This small molecule binds to this protein.
Small molecule (SMILES): CCCCCCC[C@@H](O)CC(=O)SCCNC(=O)CCNC(=O)[C@H](O)C(C)(C)CO[P](=O)(O)O[P](=O)(O)OC[C@H]1O[C@@H](n2cnc3c(N)ncnc32)[C@H](O)[C@@H]1OP(=O)(O)O

Binding-site contacts:
Ligand atom C9P contacts residue THR231 of chain 1.A at 3.5 Å.
Ligand atom O3B contacts residue LYS103 of chain 1.A at 3.4 Å.
Ligand atom C7' contacts residue TYR131 of chain 1.A at 3.2 Å (hydrophobic).
Ligand atom C7P contacts residue ILE233 of chain 1.A at 3.5 Å (hydrophobic).
Ligand atom O2' contacts residue ASN184 of chain 1.A at 3.5 Å (h-bond).
Ligand atom N9A contacts residue ARG229 of chain 1.A at 3.5 Å (salt-bridge).
Ligand atom C8' contacts residue EDO1 of chain 1.F at 3.4 Å.
Ligand atom O5P contacts residue ILE233 of chain 1.A at 3.5 Å.
Ligand atom N6A contacts residue GLY74 of chain 1.A at 3.0 Å (h-bond).
Ligand atom C3' contacts residue ASP182 of chain 1.A at 3.3 Å.
Ligand atom C4A contacts residue ARG229 of chain 1.A at 3.6 Å.
Ligand atom N8P contacts residue THR231 of chain 1.A at 3.0 Å.
Ligand atom OAP contacts residue PHE230 of chain 1.A at 3.4 Å (h-bond).
Ligand atom O9P contacts residue ILE233 of chain 1.A at 3.4 Å.
Ligand atom N6A contacts residue ARG229 of chain 1.A at 3.5 Å.
Ligand atom N8P contacts residue PHE230 of chain 1.A at 3.1 Å (h-bond).
Ligand atom C3P contacts residue GLY205 of chain 1.A at 3.5 Å.
Ligand atom C7P contacts residue THR231 of chain 1.A at 3.6 Å.
Ligand atom C1' contacts residue GLN187 of chain 1.A at 3.2 Å.
Ligand atom N4P contacts residue HIS73 of chain 1.A at 2.8 Å (h-bond).
Ligand atom O2' contacts residue ASP182 of chain 1.A at 2.4 Å (salt-bridge).
Ligand atom C2' contacts residue GLN187 of chain 1.A at 3.6 Å.
Ligand atom C7P contacts residue GLY232 of chain 1.A at 3.1 Å.
Ligand atom C4' contacts residue ASP182 of chain 1.A at 3.5 Å.
Ligand atom C4' contacts residue ASN184 of chain 1.A at 3.4 Å.
Ligand atom CAP contacts residue THR231 of chain 1.A at 3.6 Å.
Ligand atom O1' contacts residue GLN187 of chain 1.A at 3.2 Å (h-bond).
Ligand atom N6A contacts residue PHE230 of chain 1.A at 2.9 Å (h-bond).
Ligand atom O4B contacts residue PHE132 of chain 1.A at 3.5 Å.
Ligand atom S1P contacts residue HIS73 of chain 1.A at 3.5 Å (h-bond).
Ligand atom OAP contacts residue THR231 of chain 1.A at 3.1 Å (h-bond).
Ligand atom O9A contacts residue LYS103 of chain 1.A at 2.4 Å (salt-bridge).
Ligand atom N1A contacts residue GLY74 of chain 1.A at 3.4 Å (h-bond).
Ligand atom O1' contacts residue GLY205 of chain 1.A at 3.0 Å (h-bond).
Ligand atom P3B contacts residue LYS103 of chain 1.A at 3.5 Å.
Ligand atom C5' contacts residue LEU71 of chain 1.A at 3.3 Å (hydrophobic).
Ligand atom O2' contacts residue GLN187 of chain 1.A at 2.9 Å (h-bond).
Ligand atom C7P contacts residue PHE230 of chain 1.A at 3.5 Å (hydrophobic).
Ligand atom N8P contacts residue GLY232 of chain 1.A at 3.1 Å (h-bond).
Ligand atom O1' contacts residue HIS204 of chain 1.A at 3.6 Å.

Sequence of chain 1.A:
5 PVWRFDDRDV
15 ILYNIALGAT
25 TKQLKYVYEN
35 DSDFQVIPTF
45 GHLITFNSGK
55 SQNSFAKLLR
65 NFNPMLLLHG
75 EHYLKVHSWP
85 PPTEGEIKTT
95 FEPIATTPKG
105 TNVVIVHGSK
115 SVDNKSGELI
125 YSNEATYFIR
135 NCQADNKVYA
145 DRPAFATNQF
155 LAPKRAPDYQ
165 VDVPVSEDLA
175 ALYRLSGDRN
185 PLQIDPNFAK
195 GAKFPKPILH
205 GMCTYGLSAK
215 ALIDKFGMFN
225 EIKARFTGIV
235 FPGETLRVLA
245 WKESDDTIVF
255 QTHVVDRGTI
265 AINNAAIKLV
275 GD